The protein below binds the small molecule below.
Small molecule (SMILES): COc1cc(C(=O)N[C@H](CO)c2ccccc2)ccc1-c1cn[nH]c1

Binding-site contacts:
Ligand atom C14 contacts residue LYS99 of chain 1.G at 3.7 Å.
Ligand atom C16 contacts residue GLY82 of chain 1.G at 3.7 Å.
Ligand atom N contacts residue GLU148 of chain 1.G at 3.8 Å.
Ligand atom N contacts residue TYR149 of chain 1.G at 3.6 Å.
Ligand atom N2 contacts residue VAL84 of chain 1.G at 3.9 Å.
Ligand atom C6 contacts residue MET147 of chain 1.G at 3.6 Å (hydrophobic).
Ligand atom O contacts residue VAL84 of chain 1.G at 3.8 Å.
Ligand atom C5 contacts residue GLU148 of chain 1.G at 3.6 Å.
Ligand atom C13 contacts residue LYS99 of chain 1.G at 3.7 Å.
Ligand atom C6 contacts residue ALA209 of chain 1.G at 3.9 Å (hydrophobic).
Ligand atom C16 contacts residue GLY79 of chain 1.G at 3.7 Å.
Ligand atom N contacts residue ALA97 of chain 1.G at 3.4 Å.
Ligand atom N1 contacts residue ALA97 of chain 1.G at 3.3 Å.
Ligand atom C5 contacts residue MET147 of chain 1.G at 3.9 Å (hydrophobic).
Ligand atom C11 contacts residue ARG78 of chain 1.G at 3.6 Å.
Ligand atom O contacts residue ILE76 of chain 1.G at 3.8 Å.
Ligand atom C18 contacts residue VAL84 of chain 1.G at 3.4 Å (hydrophobic).
Ligand atom C17 contacts residue GLY79 of chain 1.G at 3.7 Å.
Ligand atom C9 contacts residue LYS99 of chain 1.G at 3.8 Å.
Ligand atom C12 contacts residue GLY79 of chain 1.G at 3.9 Å.
Ligand atom C8 contacts residue VAL84 of chain 1.G at 3.6 Å (hydrophobic).
Ligand atom C4 contacts residue LEU199 of chain 1.G at 3.7 Å (hydrophobic).
Ligand atom O2 contacts residue ASP210 of chain 1.G at 3.3 Å.
Ligand atom N1 contacts residue GLU148 of chain 1.G at 2.8 Å (salt-bridge).
Ligand atom C16 contacts residue GLU83 of chain 1.G at 3.6 Å.
Ligand atom C4 contacts residue ALA97 of chain 1.G at 3.8 Å (hydrophobic).
Ligand atom N1 contacts residue MET150 of chain 1.G at 3.3 Å (h-bond).
Ligand atom O2 contacts residue LYS99 of chain 1.G at 2.8 Å (salt-bridge).
Ligand atom N1 contacts residue TYR149 of chain 1.G at 3.5 Å.
Ligand atom C2 contacts residue LEU199 of chain 1.G at 3.8 Å (hydrophobic).
Ligand atom C1 contacts residue VAL84 of chain 1.G at 3.7 Å (hydrophobic).
Ligand atom N contacts residue MET150 of chain 1.G at 2.9 Å (h-bond).
Ligand atom C contacts residue PHE362 of chain 1.G at 3.8 Å (hydrophobic).
Ligand atom C3 contacts residue LEU199 of chain 1.G at 3.5 Å (hydrophobic).
Ligand atom C5 contacts residue ALA97 of chain 1.G at 3.6 Å (hydrophobic).
Ligand atom C contacts residue ILE76 of chain 1.G at 3.5 Å (hydrophobic).
Ligand atom C15 contacts residue GLY79 of chain 1.G at 3.9 Å.
Ligand atom C15 contacts residue LYS99 of chain 1.G at 3.7 Å.
Ligand atom C10 contacts residue ASP210 of chain 1.G at 3.6 Å.
Ligand atom C17 contacts residue VAL84 of chain 1.G at 3.5 Å (hydrophobic).

Sequence of chain 1.G:
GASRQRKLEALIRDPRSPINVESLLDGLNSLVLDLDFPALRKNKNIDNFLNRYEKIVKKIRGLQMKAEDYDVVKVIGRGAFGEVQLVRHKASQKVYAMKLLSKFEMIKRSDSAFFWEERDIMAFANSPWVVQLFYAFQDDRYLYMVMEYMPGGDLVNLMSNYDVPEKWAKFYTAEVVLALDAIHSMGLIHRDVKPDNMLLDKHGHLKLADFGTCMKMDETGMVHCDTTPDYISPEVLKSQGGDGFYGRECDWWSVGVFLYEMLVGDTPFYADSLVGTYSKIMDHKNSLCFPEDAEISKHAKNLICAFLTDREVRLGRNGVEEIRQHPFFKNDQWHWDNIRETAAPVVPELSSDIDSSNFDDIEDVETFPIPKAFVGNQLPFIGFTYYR